Sequence of chain 1.B:
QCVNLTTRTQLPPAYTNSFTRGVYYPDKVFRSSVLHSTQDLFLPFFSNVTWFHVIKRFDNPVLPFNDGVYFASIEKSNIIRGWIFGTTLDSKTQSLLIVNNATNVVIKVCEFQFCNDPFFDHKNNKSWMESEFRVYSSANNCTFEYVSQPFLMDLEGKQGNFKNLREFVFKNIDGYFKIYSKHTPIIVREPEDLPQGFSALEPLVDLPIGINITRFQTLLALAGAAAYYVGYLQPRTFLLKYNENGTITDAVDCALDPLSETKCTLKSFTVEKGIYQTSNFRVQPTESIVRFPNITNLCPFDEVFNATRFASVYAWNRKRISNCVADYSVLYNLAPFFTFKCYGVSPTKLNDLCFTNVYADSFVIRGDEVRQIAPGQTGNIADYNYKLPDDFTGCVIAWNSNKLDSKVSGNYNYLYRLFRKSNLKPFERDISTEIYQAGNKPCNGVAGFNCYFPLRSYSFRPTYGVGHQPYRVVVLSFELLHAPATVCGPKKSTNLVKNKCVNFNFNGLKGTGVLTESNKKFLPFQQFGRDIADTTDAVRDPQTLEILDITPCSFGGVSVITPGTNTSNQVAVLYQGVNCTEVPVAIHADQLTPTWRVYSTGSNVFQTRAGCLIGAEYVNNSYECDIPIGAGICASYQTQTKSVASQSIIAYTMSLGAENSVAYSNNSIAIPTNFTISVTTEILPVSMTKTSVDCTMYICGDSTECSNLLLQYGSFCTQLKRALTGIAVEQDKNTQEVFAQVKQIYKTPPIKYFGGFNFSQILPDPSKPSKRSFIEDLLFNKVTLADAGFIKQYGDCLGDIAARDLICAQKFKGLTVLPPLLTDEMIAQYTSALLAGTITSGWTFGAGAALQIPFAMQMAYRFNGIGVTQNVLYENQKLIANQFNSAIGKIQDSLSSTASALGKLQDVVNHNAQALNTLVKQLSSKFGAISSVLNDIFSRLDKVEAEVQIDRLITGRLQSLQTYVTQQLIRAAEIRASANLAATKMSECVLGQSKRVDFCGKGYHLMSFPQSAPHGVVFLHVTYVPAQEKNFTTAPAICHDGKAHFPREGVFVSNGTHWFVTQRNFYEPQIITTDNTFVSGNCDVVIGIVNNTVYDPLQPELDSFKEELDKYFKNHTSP

A protein and the small-molecule ligand that binds it are described below.
Small molecule (SMILES): CC(=O)N[C@H]1[C@H](O[C@H]2[C@H](O)[C@@H](NC(C)=O)CO[C@@H]2CO[C@@H]2O[C@@H](C)[C@@H](O)[C@@H](O)[C@@H]2O)O[C@H](CO)[C@@H](O)[C@@H]1O

Binding-site contacts:
Ligand atom C3 contacts residue ASN1071 of chain 1.B at 3.8 Å.
Ligand atom C2 contacts residue ASN1071 of chain 1.B at 2.6 Å.
Ligand atom O7 contacts residue ASN1071 of chain 1.B at 3.2 Å (h-bond).
Ligand atom N2 contacts residue ASN1071 of chain 1.B at 3.0 Å (h-bond).
Ligand atom C8 contacts residue ASN1071 of chain 1.B at 4.4 Å.
Ligand atom C7 contacts residue ASN1071 of chain 1.B at 3.3 Å.
Ligand atom C1 contacts residue ASN1071 of chain 1.B at 1.4 Å.
Ligand atom O5 contacts residue ASN1071 of chain 1.B at 2.3 Å (h-bond).
Ligand atom C4 contacts residue ASN1071 of chain 1.B at 4.3 Å.
Ligand atom C5 contacts residue ASN1071 of chain 1.B at 3.6 Å.
Ligand atom O6 contacts residue ASN1071 of chain 1.B at 4.4 Å.